Binding-site contacts:
Ligand atom O2B contacts residue THR301 of chain 1.A at 3.4 Å.
Ligand atom C4 contacts residue ALA151 of chain 1.A at 3.6 Å (hydrophobic).
Ligand atom C8 contacts residue PHE268 of chain 1.A at 3.5 Å (hydrophobic).
Ligand atom C4 contacts residue PHE268 of chain 1.A at 3.4 Å (hydrophobic).
Ligand atom O2A contacts residue GLY298 of chain 1.A at 3.3 Å.
Ligand atom O3D contacts residue ILE272 of chain 1.A at 3.8 Å.
Ligand atom C1' contacts residue PHE268 of chain 1.A at 3.9 Å (hydrophobic).
Ligand atom O2' contacts residue PHE268 of chain 1.A at 3.8 Å.
Ligand atom O1A contacts residue ARG152 of chain 1.A at 3.3 Å (salt-bridge).
Ligand atom O1A contacts residue ALA151 of chain 1.A at 2.8 Å (h-bond).
Ligand atom C5D contacts residue THR301 of chain 1.A at 3.7 Å.
Ligand atom O4D contacts residue THR301 of chain 1.A at 3.8 Å.
Ligand atom O2B contacts residue GLY149 of chain 1.A at 3.7 Å.
Ligand atom O1A contacts residue GLY150 of chain 1.A at 3.8 Å.
Ligand atom N1 contacts residue ALA151 of chain 1.A at 3.5 Å.
Ligand atom O1B contacts residue PRO299 of chain 1.A at 3.4 Å (h-bond).
Ligand atom O1B contacts residue GLY298 of chain 1.A at 3.4 Å.
Ligand atom O4D contacts residue GLY149 of chain 1.A at 3.0 Å (h-bond).
Ligand atom C5 contacts residue PHE268 of chain 1.A at 3.5 Å (hydrophobic).
Ligand atom C6 contacts residue THR184 of chain 1.A at 3.8 Å.
Ligand atom C2 contacts residue THR184 of chain 1.A at 3.7 Å.
Ligand atom N3 contacts residue ALA151 of chain 1.A at 3.5 Å.
Ligand atom C2D contacts residue THR148 of chain 1.A at 3.5 Å.
Ligand atom O1D contacts residue THR148 of chain 1.A at 2.8 Å (h-bond).
Ligand atom O2D contacts residue ARG275 of chain 1.A at 3.1 Å (salt-bridge).
Ligand atom O1D contacts residue GLY149 of chain 1.A at 2.7 Å (h-bond).
Ligand atom C2 contacts residue ALA151 of chain 1.A at 3.5 Å (hydrophobic).
Ligand atom N1 contacts residue THR184 of chain 1.A at 3.0 Å (h-bond).
Ligand atom O2B contacts residue GLY298 of chain 1.A at 3.2 Å (h-bond).
Ligand atom C5 contacts residue ALA151 of chain 1.A at 3.7 Å (hydrophobic).
Ligand atom C1D contacts residue THR148 of chain 1.A at 3.8 Å.
Ligand atom N9 contacts residue PHE268 of chain 1.A at 3.5 Å.
Ligand atom N6 contacts residue THR184 of chain 1.A at 3.9 Å.
Ligand atom C1D contacts residue GLY149 of chain 1.A at 3.3 Å.
Ligand atom N1 contacts residue MET189 of chain 1.A at 3.8 Å.
Ligand atom C6 contacts residue ALA151 of chain 1.A at 3.6 Å (hydrophobic).
Ligand atom O1B contacts residue GLY300 of chain 1.A at 3.4 Å (h-bond).
Ligand atom N7 contacts residue PHE268 of chain 1.A at 3.6 Å.
Ligand atom C2D contacts residue ARG275 of chain 1.A at 3.9 Å.
Ligand atom N3 contacts residue PHE268 of chain 1.A at 3.5 Å.

Sequence of chain 1.A:
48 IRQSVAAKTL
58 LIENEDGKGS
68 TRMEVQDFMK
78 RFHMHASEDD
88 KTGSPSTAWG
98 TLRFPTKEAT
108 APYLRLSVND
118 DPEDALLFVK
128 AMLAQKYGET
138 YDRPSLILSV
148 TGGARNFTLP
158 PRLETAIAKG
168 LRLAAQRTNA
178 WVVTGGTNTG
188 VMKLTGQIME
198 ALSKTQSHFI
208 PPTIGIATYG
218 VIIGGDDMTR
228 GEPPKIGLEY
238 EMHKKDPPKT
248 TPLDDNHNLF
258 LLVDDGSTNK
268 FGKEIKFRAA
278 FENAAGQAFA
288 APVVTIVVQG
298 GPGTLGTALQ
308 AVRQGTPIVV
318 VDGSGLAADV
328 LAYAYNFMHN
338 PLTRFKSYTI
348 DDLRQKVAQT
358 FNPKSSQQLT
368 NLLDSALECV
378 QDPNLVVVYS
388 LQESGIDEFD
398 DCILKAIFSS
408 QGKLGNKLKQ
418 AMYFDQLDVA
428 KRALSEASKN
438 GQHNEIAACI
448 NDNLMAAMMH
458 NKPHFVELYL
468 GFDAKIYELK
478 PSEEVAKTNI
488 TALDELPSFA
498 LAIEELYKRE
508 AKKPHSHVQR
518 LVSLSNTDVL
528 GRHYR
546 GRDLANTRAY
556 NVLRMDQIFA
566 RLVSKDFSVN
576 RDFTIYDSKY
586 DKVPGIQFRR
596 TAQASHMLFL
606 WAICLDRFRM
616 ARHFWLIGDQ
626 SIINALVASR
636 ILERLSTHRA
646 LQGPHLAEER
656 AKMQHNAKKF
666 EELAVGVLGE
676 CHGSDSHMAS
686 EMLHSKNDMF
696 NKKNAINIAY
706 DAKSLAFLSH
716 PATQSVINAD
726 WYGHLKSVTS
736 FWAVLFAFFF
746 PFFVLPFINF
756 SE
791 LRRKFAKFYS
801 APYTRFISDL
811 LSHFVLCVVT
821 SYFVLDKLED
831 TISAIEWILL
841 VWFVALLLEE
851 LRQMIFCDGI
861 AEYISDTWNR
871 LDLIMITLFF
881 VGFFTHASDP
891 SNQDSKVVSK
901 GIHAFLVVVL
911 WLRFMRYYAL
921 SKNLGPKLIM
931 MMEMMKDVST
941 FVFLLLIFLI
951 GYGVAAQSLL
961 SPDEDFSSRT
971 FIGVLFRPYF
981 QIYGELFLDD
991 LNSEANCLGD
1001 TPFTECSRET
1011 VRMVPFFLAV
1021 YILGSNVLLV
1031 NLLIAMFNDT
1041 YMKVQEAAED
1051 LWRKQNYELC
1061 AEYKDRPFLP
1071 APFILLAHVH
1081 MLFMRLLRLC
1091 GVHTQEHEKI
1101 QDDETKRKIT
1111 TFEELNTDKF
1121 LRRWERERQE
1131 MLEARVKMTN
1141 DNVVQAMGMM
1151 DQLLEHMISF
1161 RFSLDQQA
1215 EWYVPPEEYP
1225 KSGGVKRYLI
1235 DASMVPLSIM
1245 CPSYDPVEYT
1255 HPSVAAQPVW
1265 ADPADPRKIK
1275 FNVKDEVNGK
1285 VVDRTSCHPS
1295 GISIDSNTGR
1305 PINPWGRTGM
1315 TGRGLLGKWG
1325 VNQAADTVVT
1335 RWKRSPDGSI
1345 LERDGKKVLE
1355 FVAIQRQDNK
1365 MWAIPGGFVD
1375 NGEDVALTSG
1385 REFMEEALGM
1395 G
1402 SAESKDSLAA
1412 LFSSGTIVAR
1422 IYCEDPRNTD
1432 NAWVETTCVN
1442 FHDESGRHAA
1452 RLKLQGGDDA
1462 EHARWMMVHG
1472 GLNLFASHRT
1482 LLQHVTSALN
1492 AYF

The protein below binds the small molecule below.
Small molecule (SMILES): Nc1ncnc2c1ncn2[C@@H]1O[C@H](CO[P](=O)(O)O[P](=O)(O)OC[C@H]2O[C@@H](O)[C@H](O)[C@@H]2O)[C@@H](O)[C@H]1O